Sequence of chain 1.A:
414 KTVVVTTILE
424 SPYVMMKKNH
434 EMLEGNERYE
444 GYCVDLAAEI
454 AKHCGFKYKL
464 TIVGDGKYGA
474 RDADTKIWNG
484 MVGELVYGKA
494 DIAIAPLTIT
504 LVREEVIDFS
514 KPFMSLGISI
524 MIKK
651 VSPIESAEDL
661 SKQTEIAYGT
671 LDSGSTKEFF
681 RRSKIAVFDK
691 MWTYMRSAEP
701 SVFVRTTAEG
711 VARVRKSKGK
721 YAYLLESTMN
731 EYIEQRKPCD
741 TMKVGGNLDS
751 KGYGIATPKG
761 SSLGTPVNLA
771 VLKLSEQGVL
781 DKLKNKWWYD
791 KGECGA

Binding-site contacts:
Ligand atom OE2 contacts residue THR676 of chain 1.A at 2.8 Å (h-bond).
Ligand atom OXT contacts residue SER675 of chain 1.A at 3.2 Å (h-bond).
Ligand atom C contacts residue ARG506 of chain 1.A at 3.5 Å.
Ligand atom O contacts residue ARG506 of chain 1.A at 3.5 Å (salt-bridge).
Ligand atom O contacts residue LEU500 of chain 1.A at 3.3 Å.
Ligand atom OE1 contacts residue LEU725 of chain 1.A at 4.0 Å.
Ligand atom CB contacts residue SER675 of chain 1.A at 3.8 Å.
Ligand atom C contacts residue SER675 of chain 1.A at 4.2 Å.
Ligand atom CA contacts residue TYR471 of chain 1.A at 4.1 Å (hydrophobic).
Ligand atom C contacts residue TYR471 of chain 1.A at 3.7 Å (hydrophobic).
Ligand atom OXT contacts residue GLY674 of chain 1.A at 3.6 Å.
Ligand atom CA contacts residue THR501 of chain 1.A at 3.4 Å.
Ligand atom CD contacts residue SER675 of chain 1.A at 4.2 Å.
Ligand atom CG contacts residue GLU726 of chain 1.A at 3.5 Å.
Ligand atom OXT contacts residue THR501 of chain 1.A at 3.6 Å.
Ligand atom O contacts residue THR501 of chain 1.A at 3.1 Å (h-bond).
Ligand atom CB contacts residue TYR471 of chain 1.A at 3.7 Å (hydrophobic).
Ligand atom OE2 contacts residue GLY674 of chain 1.A at 3.7 Å.
Ligand atom CA contacts residue PRO499 of chain 1.A at 4.0 Å (hydrophobic).
Ligand atom OE1 contacts residue GLU726 of chain 1.A at 3.6 Å.
Ligand atom OXT contacts residue TYR471 of chain 1.A at 3.9 Å.
Ligand atom N contacts residue GLU726 of chain 1.A at 3.7 Å.
Ligand atom C contacts residue THR501 of chain 1.A at 3.3 Å.
Ligand atom N contacts residue TYR753 of chain 1.A at 3.9 Å.
Ligand atom CG contacts residue LEU671 of chain 1.A at 3.8 Å (hydrophobic).
Ligand atom N contacts residue THR501 of chain 1.A at 3.9 Å.
Ligand atom N contacts residue TYR471 of chain 1.A at 3.4 Å.
Ligand atom CA contacts residue GLU726 of chain 1.A at 3.2 Å.
Ligand atom OE2 contacts residue GLU726 of chain 1.A at 3.8 Å.
Ligand atom O contacts residue TYR471 of chain 1.A at 3.2 Å.
Ligand atom O contacts residue PRO499 of chain 1.A at 3.0 Å (h-bond).
Ligand atom CD contacts residue GLU726 of chain 1.A at 3.4 Å.
Ligand atom OE2 contacts residue SER675 of chain 1.A at 3.0 Å (h-bond).
Ligand atom CD contacts residue THR676 of chain 1.A at 3.4 Å.
Ligand atom OE1 contacts residue THR676 of chain 1.A at 3.2 Å (h-bond).
Ligand atom CB contacts residue GLY674 of chain 1.A at 3.9 Å.
Ligand atom C contacts residue PRO499 of chain 1.A at 3.9 Å (hydrophobic).
Ligand atom OXT contacts residue ARG506 of chain 1.A at 2.8 Å (salt-bridge).
Ligand atom CB contacts residue GLU726 of chain 1.A at 3.7 Å.
Ligand atom N contacts residue PRO499 of chain 1.A at 3.0 Å (h-bond).

This protein binds this small molecule.
Small molecule (SMILES): N[C@@H](CCC(=O)O)C(=O)O